Binding-site contacts:
Ligand atom C23 contacts residue LEU24 of chain 1.B at 4.0 Å (hydrophobic).
Ligand atom C2 contacts residue CYS26 of chain 1.B at 4.0 Å (hydrophobic).
Ligand atom C15 contacts residue GLY174 of chain 1.B at 3.8 Å.
Ligand atom C4 contacts residue SER176 of chain 1.B at 4.1 Å.
Ligand atom O5 contacts residue GLY174 of chain 1.B at 3.3 Å (h-bond).
Ligand atom C16 contacts residue PHE130 of chain 1.B at 4.1 Å (hydrophobic).
Ligand atom C5 contacts residue HIS41 of chain 1.B at 1.5 Å.
Ligand atom C16 contacts residue ASN173 of chain 1.B at 3.8 Å.
Ligand atom C14 contacts residue HIS25 of chain 1.B at 3.5 Å.
Ligand atom C12 contacts residue SER176 of chain 1.B at 3.4 Å.
Ligand atom C1 contacts residue CYS26 of chain 1.B at 4.2 Å (hydrophobic).
Ligand atom C5 contacts residue SER176 of chain 1.B at 3.8 Å.
Ligand atom O4 contacts residue LEU24 of chain 1.B at 3.4 Å (h-bond).
Ligand atom C12 contacts residue HIS41 of chain 1.B at 3.6 Å.
Ligand atom C4 contacts residue HIS41 of chain 1.B at 2.5 Å.
Ligand atom C3 contacts residue HIS25 of chain 1.B at 4.3 Å.
Ligand atom C15 contacts residue HIS25 of chain 1.B at 3.3 Å.
Ligand atom C3 contacts residue CYS42 of chain 1.B at 4.2 Å (hydrophobic).
Ligand atom C23 contacts residue HIS25 of chain 1.B at 3.0 Å.
Ligand atom O4 contacts residue ASN173 of chain 1.B at 4.2 Å.
Ligand atom C16 contacts residue HIS25 of chain 1.B at 4.2 Å.
Ligand atom C2 contacts residue HIS25 of chain 1.B at 3.3 Å.
Ligand atom C16 contacts residue GLY174 of chain 1.B at 3.4 Å.
Ligand atom C14 contacts residue GLY174 of chain 1.B at 3.5 Å.
Ligand atom C13 contacts residue HIS25 of chain 1.B at 3.5 Å.
Ligand atom C12 contacts residue CYS26 of chain 1.B at 4.2 Å (hydrophobic).
Ligand atom C3 contacts residue CYS26 of chain 1.B at 3.9 Å (hydrophobic).
Ligand atom O1 contacts residue HIS25 of chain 1.B at 3.0 Å (h-bond).
Ligand atom O6 contacts residue LEU24 of chain 1.B at 3.2 Å (h-bond).
Ligand atom C3 contacts residue HIS41 of chain 1.B at 3.1 Å.
Ligand atom C13 contacts residue SER176 of chain 1.B at 4.2 Å.
Ligand atom O4 contacts residue HIS25 of chain 1.B at 3.9 Å.
Ligand atom C2 contacts residue HIS41 of chain 1.B at 4.2 Å.
Ligand atom O4 contacts residue GLY174 of chain 1.B at 3.4 Å.
Ligand atom C4 contacts residue CYS26 of chain 1.B at 4.0 Å (hydrophobic).
Ligand atom O5 contacts residue ASN173 of chain 1.B at 3.2 Å.
Ligand atom C1 contacts residue HIS25 of chain 1.B at 3.3 Å.
Ligand atom O5 contacts residue PHE130 of chain 1.B at 3.6 Å.
Ligand atom O6 contacts residue HIS25 of chain 1.B at 3.5 Å (h-bond).
Ligand atom O4 contacts residue PHE130 of chain 1.B at 3.6 Å.

A protein and the small-molecule ligand that binds it are described below.
Small molecule (SMILES): Cc1ccc2oc(=O)c(C(=O)Oc3cccc(I)c3)cc2c1

Sequence of chain 1.B:
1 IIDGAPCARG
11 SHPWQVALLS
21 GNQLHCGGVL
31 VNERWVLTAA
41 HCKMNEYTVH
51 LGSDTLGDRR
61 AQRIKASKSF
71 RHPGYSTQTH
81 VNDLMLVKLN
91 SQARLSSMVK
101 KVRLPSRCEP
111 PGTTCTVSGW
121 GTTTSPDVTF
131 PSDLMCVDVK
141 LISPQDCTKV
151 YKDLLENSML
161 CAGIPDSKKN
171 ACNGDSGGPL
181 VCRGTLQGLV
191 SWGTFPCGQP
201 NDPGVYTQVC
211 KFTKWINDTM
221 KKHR